Sequence of chain 1.A:
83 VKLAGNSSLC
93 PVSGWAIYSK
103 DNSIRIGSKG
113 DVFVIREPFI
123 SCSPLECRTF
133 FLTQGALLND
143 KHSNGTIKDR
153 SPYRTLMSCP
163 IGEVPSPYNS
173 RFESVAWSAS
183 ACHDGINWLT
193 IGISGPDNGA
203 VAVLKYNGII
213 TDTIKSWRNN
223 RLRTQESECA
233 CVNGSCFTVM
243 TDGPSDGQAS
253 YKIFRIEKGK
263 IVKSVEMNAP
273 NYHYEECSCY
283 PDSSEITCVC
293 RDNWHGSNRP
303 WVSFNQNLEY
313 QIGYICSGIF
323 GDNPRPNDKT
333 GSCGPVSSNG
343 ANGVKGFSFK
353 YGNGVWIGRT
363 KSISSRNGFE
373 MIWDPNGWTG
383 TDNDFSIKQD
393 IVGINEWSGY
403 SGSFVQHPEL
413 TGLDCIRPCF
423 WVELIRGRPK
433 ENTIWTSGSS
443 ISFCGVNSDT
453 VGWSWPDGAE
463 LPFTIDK

The small molecule below binds the protein below.
Small molecule (SMILES): CCC(CC)O[C@@H]1C=C(C(=O)O)C[C@H](N)[C@H]1NC(C)=O

Binding-site contacts:
Ligand atom C3 contacts residue TYR402 of chain 1.A at 3.1 Å (hydrophobic).
Ligand atom C1 contacts residue ARG293 of chain 1.A at 3.9 Å.
Ligand atom C3 contacts residue ARG118 of chain 1.A at 3.8 Å.
Ligand atom C1 contacts residue ARG368 of chain 1.A at 3.6 Å.
Ligand atom O10 contacts residue ASP151 of chain 1.A at 3.1 Å.
Ligand atom O1B contacts residue TYR402 of chain 1.A at 3.4 Å (h-bond).
Ligand atom O1A contacts residue ARG368 of chain 1.A at 2.9 Å (salt-bridge).
Ligand atom C82 contacts residue ARG152 of chain 1.A at 3.9 Å.
Ligand atom O10 contacts residue ARG152 of chain 1.A at 2.8 Å (salt-bridge).
Ligand atom C8 contacts residue ARG225 of chain 1.A at 4.0 Å.
Ligand atom C82 contacts residue ARG223 of chain 1.A at 3.5 Å.
Ligand atom C9 contacts residue GLU278 of chain 1.A at 4.0 Å.
Ligand atom C7 contacts residue GLU278 of chain 1.A at 4.0 Å.
Ligand atom C11 contacts residue TRP179 of chain 1.A at 3.8 Å (hydrophobic).
Ligand atom N4 contacts residue GLU119 of chain 1.A at 3.1 Å (salt-bridge).
Ligand atom C81 contacts residue ARG225 of chain 1.A at 3.5 Å.
Ligand atom C4 contacts residue GLU119 of chain 1.A at 3.9 Å.
Ligand atom C5 contacts residue ASP151 of chain 1.A at 3.7 Å.
Ligand atom C10 contacts residue ARG152 of chain 1.A at 3.8 Å.
Ligand atom C9 contacts residue GLU277 of chain 1.A at 3.6 Å.
Ligand atom C6 contacts residue GLU278 of chain 1.A at 3.6 Å.
Ligand atom C81 contacts residue SER247 of chain 1.A at 3.9 Å.
Ligand atom C6 contacts residue TYR402 of chain 1.A at 3.7 Å (hydrophobic).
Ligand atom C91 contacts residue ASN295 of chain 1.A at 3.7 Å.
Ligand atom C7 contacts residue ARG293 of chain 1.A at 3.7 Å.
Ligand atom C91 contacts residue ARG293 of chain 1.A at 3.6 Å.
Ligand atom C82 contacts residue ARG225 of chain 1.A at 3.4 Å.
Ligand atom C2 contacts residue TYR402 of chain 1.A at 3.2 Å (hydrophobic).
Ligand atom N4 contacts residue ASP151 of chain 1.A at 3.1 Å (salt-bridge).
Ligand atom C4 contacts residue ASP151 of chain 1.A at 3.5 Å.
Ligand atom C81 contacts residue ARG223 of chain 1.A at 4.0 Å.
Ligand atom C1 contacts residue TYR402 of chain 1.A at 3.0 Å (hydrophobic).
Ligand atom C3 contacts residue ASP151 of chain 1.A at 3.2 Å.
Ligand atom O1A contacts residue ARG118 of chain 1.A at 3.0 Å (salt-bridge).
Ligand atom C2 contacts residue ASP151 of chain 1.A at 3.8 Å.
Ligand atom C4 contacts residue TYR402 of chain 1.A at 3.4 Å (hydrophobic).
Ligand atom O1B contacts residue ARG293 of chain 1.A at 3.0 Å (salt-bridge).
Ligand atom O1A contacts residue TYR402 of chain 1.A at 3.2 Å (h-bond).
Ligand atom O1B contacts residue ARG368 of chain 1.A at 2.9 Å (salt-bridge).
Ligand atom C7 contacts residue TYR402 of chain 1.A at 3.2 Å (hydrophobic).